Sequence of chain 1.A:
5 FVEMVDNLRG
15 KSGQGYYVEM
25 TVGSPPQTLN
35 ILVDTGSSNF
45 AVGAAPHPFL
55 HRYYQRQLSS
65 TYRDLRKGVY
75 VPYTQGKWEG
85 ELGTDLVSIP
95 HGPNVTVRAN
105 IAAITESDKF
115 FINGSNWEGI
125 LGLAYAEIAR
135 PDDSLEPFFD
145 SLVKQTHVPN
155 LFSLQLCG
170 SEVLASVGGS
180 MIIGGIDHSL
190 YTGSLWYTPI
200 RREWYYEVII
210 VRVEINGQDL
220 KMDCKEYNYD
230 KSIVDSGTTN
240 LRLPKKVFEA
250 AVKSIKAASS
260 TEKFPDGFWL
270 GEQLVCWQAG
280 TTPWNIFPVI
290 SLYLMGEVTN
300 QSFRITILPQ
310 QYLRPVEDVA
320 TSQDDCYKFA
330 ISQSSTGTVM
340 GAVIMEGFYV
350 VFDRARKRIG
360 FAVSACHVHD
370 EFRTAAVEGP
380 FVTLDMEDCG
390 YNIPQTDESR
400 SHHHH

Binding-site contacts:
Ligand atom C2 contacts residue PHE114 of chain 1.A at 3.9 Å (hydrophobic).
Ligand atom N17 contacts residue GLN18 of chain 1.A at 3.8 Å.
Ligand atom C12 contacts residue SER41 of chain 1.A at 3.8 Å.
Ligand atom C5 contacts residue LEU36 of chain 1.A at 3.9 Å (hydrophobic).
Ligand atom C14 contacts residue TRP82 of chain 1.A at 3.8 Å (hydrophobic).
Ligand atom N22 contacts residue GLY236 of chain 1.A at 3.9 Å.
Ligand atom C4 contacts residue TRP121 of chain 1.A at 3.8 Å (hydrophobic).
Ligand atom C27 contacts residue ASP234 of chain 1.A at 3.6 Å.
Ligand atom C8 contacts residue ASP38 of chain 1.A at 3.8 Å.
Ligand atom C27 contacts residue GLY236 of chain 1.A at 3.9 Å.
Ligand atom C19 contacts residue GLY17 of chain 1.A at 3.5 Å.
Ligand atom N28 contacts residue ASP234 of chain 1.A at 2.8 Å (salt-bridge).
Ligand atom N17 contacts residue GLY19 of chain 1.A at 3.5 Å.
Ligand atom C18 contacts residue THR238 of chain 1.A at 3.5 Å.
Ligand atom N24 contacts residue GLY236 of chain 1.A at 3.6 Å.
Ligand atom C19 contacts residue ILE116 of chain 1.A at 3.8 Å (hydrophobic).
Ligand atom N28 contacts residue GLY40 of chain 1.A at 3.9 Å.
Ligand atom N17 contacts residue GLY236 of chain 1.A at 3.8 Å.
Ligand atom N28 contacts residue GLY236 of chain 1.A at 3.4 Å (h-bond).
Ligand atom N22 contacts residue ASP38 of chain 1.A at 2.6 Å (salt-bridge).
Ligand atom C15 contacts residue GLY236 of chain 1.A at 3.8 Å.
Ligand atom C14 contacts residue TYR77 of chain 1.A at 3.6 Å (hydrophobic).
Ligand atom C13 contacts residue TYR77 of chain 1.A at 3.7 Å (hydrophobic).
Ligand atom C18 contacts residue GLY19 of chain 1.A at 3.4 Å.
Ligand atom C18 contacts residue GLN18 of chain 1.A at 3.5 Å.
Ligand atom C20 contacts residue ILE116 of chain 1.A at 3.6 Å (hydrophobic).
Ligand atom C27 contacts residue THR237 of chain 1.A at 3.5 Å.
Ligand atom N28 contacts residue ASP38 of chain 1.A at 2.9 Å (salt-bridge).
Ligand atom C23 contacts residue ASP38 of chain 1.A at 3.4 Å.
Ligand atom C18 contacts residue GLY17 of chain 1.A at 3.4 Å.
Ligand atom C6 contacts residue GLY236 of chain 1.A at 3.4 Å.
Ligand atom O10 contacts residue PHE114 of chain 1.A at 3.2 Å.
Ligand atom F21 contacts residue GLY236 of chain 1.A at 3.0 Å.
Ligand atom C7 contacts residue ASP38 of chain 1.A at 3.8 Å.
Ligand atom C23 contacts residue GLY236 of chain 1.A at 3.4 Å.
Ligand atom C3 contacts residue PHE114 of chain 1.A at 3.8 Å (hydrophobic).
Ligand atom C16 contacts residue GLY236 of chain 1.A at 3.3 Å.
Ligand atom C23 contacts residue ASP234 of chain 1.A at 3.9 Å.
Ligand atom F21 contacts residue LEU36 of chain 1.A at 3.4 Å.
Ligand atom C8 contacts residue ILE124 of chain 1.A at 4.0 Å (hydrophobic).

A small-molecule ligand and the protein it binds are described below.
Small molecule (SMILES): CN1C(=O)[C@]2(N=C1N)c1cc(-c3cccnc3F)ccc1O[C@H]1CCCO[C@@H]12